Sequence of chain 1.B:
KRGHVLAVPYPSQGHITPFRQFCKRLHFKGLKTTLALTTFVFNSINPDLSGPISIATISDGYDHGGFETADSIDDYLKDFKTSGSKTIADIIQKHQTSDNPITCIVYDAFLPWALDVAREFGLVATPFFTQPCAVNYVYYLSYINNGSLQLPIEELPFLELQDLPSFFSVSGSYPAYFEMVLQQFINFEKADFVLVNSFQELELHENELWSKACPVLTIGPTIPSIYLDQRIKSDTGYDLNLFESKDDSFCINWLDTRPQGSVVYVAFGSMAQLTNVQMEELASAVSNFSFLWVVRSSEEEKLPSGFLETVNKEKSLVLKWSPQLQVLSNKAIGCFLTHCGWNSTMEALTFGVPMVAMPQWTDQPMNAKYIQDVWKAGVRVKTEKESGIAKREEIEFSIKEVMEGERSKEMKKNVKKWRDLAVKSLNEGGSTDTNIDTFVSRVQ

Binding-site contacts:
Ligand atom BR1 contacts residue THR365 of chain 1.B at 3.5 Å.
Ligand atom C03 contacts residue TRP364 of chain 1.B at 4.2 Å (hydrophobic).
Ligand atom C06 contacts residue HIS18 of chain 1.B at 3.8 Å.
Ligand atom C06 contacts residue SER15 of chain 1.B at 4.0 Å.
Ligand atom O08 contacts residue GLN134 of chain 1.B at 2.9 Å (h-bond).
Ligand atom C05 contacts residue PHE113 of chain 1.B at 3.7 Å (hydrophobic).
Ligand atom C01 contacts residue MET274 of chain 1.B at 3.5 Å (hydrophobic).
Ligand atom C04 contacts residue TRP364 of chain 1.B at 4.1 Å (hydrophobic).
Ligand atom C05 contacts residue HIS18 of chain 1.B at 4.0 Å.
Ligand atom C04 contacts residue PHE113 of chain 1.B at 3.6 Å (hydrophobic).
Ligand atom C07 contacts residue PHE113 of chain 1.B at 4.2 Å (hydrophobic).
Ligand atom O09 contacts residue MET274 of chain 1.B at 4.1 Å.
Ligand atom BR1 contacts residue PHE170 of chain 1.B at 4.1 Å.
Ligand atom C02 contacts residue TYR180 of chain 1.B at 3.8 Å (hydrophobic).
Ligand atom C02 contacts residue MET274 of chain 1.B at 4.3 Å (hydrophobic).
Ligand atom C06 contacts residue PHE113 of chain 1.B at 4.2 Å (hydrophobic).
Ligand atom O08 contacts residue THR365 of chain 1.B at 3.0 Å (h-bond).
Ligand atom C07 contacts residue THR365 of chain 1.B at 4.1 Å.
Ligand atom O09 contacts residue GLN134 of chain 1.B at 3.8 Å.
Ligand atom C06 contacts residue MET274 of chain 1.B at 3.5 Å (hydrophobic).
Ligand atom C03 contacts residue PHE113 of chain 1.B at 4.0 Å (hydrophobic).
Ligand atom C03 contacts residue MET183 of chain 1.B at 3.9 Å (hydrophobic).
Ligand atom BR1 contacts residue VAL184 of chain 1.B at 4.2 Å.
Ligand atom O09 contacts residue HIS18 of chain 1.B at 3.4 Å (h-bond).
Ligand atom C07 contacts residue GLN134 of chain 1.B at 3.6 Å.
Ligand atom BR1 contacts residue MET183 of chain 1.B at 3.9 Å.
Ligand atom C04 contacts residue MET183 of chain 1.B at 4.2 Å (hydrophobic).
Ligand atom C03 contacts residue BGC1 of chain 1.D at 4.4 Å.
Ligand atom C01 contacts residue TYR13 of chain 1.B at 3.5 Å (hydrophobic).
Ligand atom C02 contacts residue BGC1 of chain 1.D at 3.5 Å.
Ligand atom BR1 contacts residue PHE113 of chain 1.B at 4.0 Å.
Ligand atom O08 contacts residue ASP366 of chain 1.B at 4.1 Å.
Ligand atom C01 contacts residue BGC1 of chain 1.D at 3.9 Å.
Ligand atom C01 contacts residue SER15 of chain 1.B at 3.9 Å.
Ligand atom C07 contacts residue HIS18 of chain 1.B at 3.8 Å.
Ligand atom C02 contacts residue TYR13 of chain 1.B at 3.6 Å (hydrophobic).
Ligand atom BR1 contacts residue TRP364 of chain 1.B at 4.1 Å.
Ligand atom C03 contacts residue TYR180 of chain 1.B at 3.7 Å (hydrophobic).
Ligand atom O08 contacts residue PHE113 of chain 1.B at 4.0 Å.
Ligand atom C05 contacts residue MET274 of chain 1.B at 4.2 Å (hydrophobic).

This protein binds this small molecule.
Small molecule (SMILES): O=C(O)c1ccccc1Br